Binding-site contacts:
Ligand atom O7 contacts residue VAL6 of chain 1.A at 3.9 Å.
Ligand atom C8 contacts residue VAL6 of chain 1.A at 3.3 Å (hydrophobic).
Ligand atom C8 contacts residue PRO118 of chain 1.A at 4.1 Å (hydrophobic).
Ligand atom O3 contacts residue LYS117 of chain 1.A at 3.7 Å.
Ligand atom C2 contacts residue THR4 of chain 1.A at 2.4 Å.
Ligand atom C1 contacts residue THR4 of chain 1.A at 1.4 Å.
Ligand atom C7 contacts residue THR4 of chain 1.A at 4.2 Å.
Ligand atom O6 contacts residue THR4 of chain 1.A at 4.5 Å.
Ligand atom C5 contacts residue THR4 of chain 1.A at 2.9 Å.
Ligand atom O5 contacts residue THR4 of chain 1.A at 2.4 Å (h-bond).
Ligand atom N2 contacts residue THR4 of chain 1.A at 2.8 Å (h-bond).
Ligand atom O3 contacts residue THR4 of chain 1.A at 4.5 Å.
Ligand atom O6 contacts residue ALA2 of chain 1.A at 4.0 Å.
Ligand atom N2 contacts residue VAL6 of chain 1.A at 4.0 Å.
Ligand atom C3 contacts residue THR4 of chain 1.A at 3.1 Å.
Ligand atom C4 contacts residue THR4 of chain 1.A at 3.6 Å.
Ligand atom N2 contacts residue ALA5 of chain 1.A at 4.3 Å.
Ligand atom O4 contacts residue LYS117 of chain 1.A at 4.2 Å.
Ligand atom C8 contacts residue ALA5 of chain 1.A at 4.4 Å (hydrophobic).
Ligand atom C7 contacts residue VAL6 of chain 1.A at 3.5 Å (hydrophobic).
Ligand atom C6 contacts residue THR4 of chain 1.A at 4.2 Å.

A small-molecule ligand and the protein it binds are described below.
Small molecule (SMILES): CC(=O)N[C@@H]1[C@@H](O)[C@H](O)[C@@H](CO)O[C@@H]1O

Sequence of chain 1.A:
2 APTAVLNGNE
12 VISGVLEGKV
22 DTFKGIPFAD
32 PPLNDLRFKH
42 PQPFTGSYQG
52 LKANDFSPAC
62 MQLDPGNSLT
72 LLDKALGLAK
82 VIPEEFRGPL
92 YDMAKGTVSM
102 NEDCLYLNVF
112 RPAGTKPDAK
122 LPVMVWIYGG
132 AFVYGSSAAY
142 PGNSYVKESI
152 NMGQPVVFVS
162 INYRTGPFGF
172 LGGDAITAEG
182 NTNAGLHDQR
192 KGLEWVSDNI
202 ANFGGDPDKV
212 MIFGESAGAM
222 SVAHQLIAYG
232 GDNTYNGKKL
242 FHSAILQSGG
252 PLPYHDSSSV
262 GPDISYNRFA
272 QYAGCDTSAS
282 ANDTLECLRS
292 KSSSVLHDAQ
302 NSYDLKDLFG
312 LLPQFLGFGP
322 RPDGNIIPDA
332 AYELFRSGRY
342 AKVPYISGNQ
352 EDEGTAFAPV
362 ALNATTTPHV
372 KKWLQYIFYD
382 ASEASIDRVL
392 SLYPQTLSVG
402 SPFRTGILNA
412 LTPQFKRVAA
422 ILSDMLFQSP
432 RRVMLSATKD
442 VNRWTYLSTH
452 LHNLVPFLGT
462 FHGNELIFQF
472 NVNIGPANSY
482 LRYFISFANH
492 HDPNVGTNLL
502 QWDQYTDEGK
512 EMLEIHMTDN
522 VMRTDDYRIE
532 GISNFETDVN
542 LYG